Sequence of chain 2.A:
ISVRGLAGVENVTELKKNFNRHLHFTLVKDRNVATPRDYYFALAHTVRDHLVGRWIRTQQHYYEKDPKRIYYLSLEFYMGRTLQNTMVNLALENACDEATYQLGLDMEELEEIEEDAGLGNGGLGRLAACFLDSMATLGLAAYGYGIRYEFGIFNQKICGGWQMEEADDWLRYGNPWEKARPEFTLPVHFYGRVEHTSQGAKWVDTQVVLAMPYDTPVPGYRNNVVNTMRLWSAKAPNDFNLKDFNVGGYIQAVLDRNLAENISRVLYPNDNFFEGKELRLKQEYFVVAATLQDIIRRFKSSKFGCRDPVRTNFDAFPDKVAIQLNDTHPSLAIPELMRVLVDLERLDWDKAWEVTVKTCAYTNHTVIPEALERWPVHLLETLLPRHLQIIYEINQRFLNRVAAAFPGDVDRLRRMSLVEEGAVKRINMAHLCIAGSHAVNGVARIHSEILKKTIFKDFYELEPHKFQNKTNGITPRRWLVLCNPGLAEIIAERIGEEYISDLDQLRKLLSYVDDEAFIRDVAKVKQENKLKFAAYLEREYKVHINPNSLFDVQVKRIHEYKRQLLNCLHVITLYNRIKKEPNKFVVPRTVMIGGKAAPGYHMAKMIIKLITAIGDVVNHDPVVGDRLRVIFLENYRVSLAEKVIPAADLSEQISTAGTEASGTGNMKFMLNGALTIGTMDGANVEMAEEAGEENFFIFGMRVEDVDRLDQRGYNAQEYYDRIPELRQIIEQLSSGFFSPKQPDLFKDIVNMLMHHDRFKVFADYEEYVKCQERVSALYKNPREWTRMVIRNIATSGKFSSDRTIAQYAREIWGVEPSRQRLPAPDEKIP

Binding-site contacts:
Ligand atom C3 contacts residue GLU672 of chain 2.A at 3.5 Å.
Ligand atom O5 contacts residue LEU136 of chain 2.A at 3.9 Å.
Ligand atom C7 contacts residue HIS377 of chain 2.A at 3.6 Å.
Ligand atom C2 contacts residue GLU672 of chain 2.A at 3.9 Å.
Ligand atom O6 contacts residue HIS377 of chain 2.A at 2.8 Å (h-bond).
Ligand atom C6 contacts residue HIS377 of chain 2.A at 3.6 Å.
Ligand atom O3 contacts residue GLY675 of chain 2.A at 3.0 Å (h-bond).
Ligand atom O8 contacts residue THR378 of chain 2.A at 3.5 Å.
Ligand atom C1 contacts residue HIS377 of chain 2.A at 3.6 Å.
Ligand atom C4 contacts residue GLY675 of chain 2.A at 3.7 Å.
Ligand atom O3 contacts residue SER674 of chain 2.A at 3.1 Å (h-bond).
Ligand atom C1 contacts residue ASN284 of chain 2.A at 3.9 Å.
Ligand atom O2 contacts residue GLU672 of chain 2.A at 3.2 Å (salt-bridge).
Ligand atom O8 contacts residue HIS377 of chain 2.A at 3.6 Å.
Ligand atom O2 contacts residue ASN284 of chain 2.A at 2.9 Å (h-bond).
Ligand atom O4 contacts residue SER674 of chain 2.A at 3.7 Å.
Ligand atom O8 contacts residue ASN284 of chain 2.A at 3.4 Å (h-bond).
Ligand atom C2 contacts residue HIS377 of chain 2.A at 3.3 Å.
Ligand atom C6 contacts residue ASN484 of chain 2.A at 3.3 Å.
Ligand atom O6 contacts residue VAL455 of chain 2.A at 3.8 Å.
Ligand atom C8 contacts residue LEU136 of chain 2.A at 3.9 Å (hydrophobic).
Ligand atom O3 contacts residue GLU672 of chain 2.A at 2.9 Å (salt-bridge).
Ligand atom C6 contacts residue GLY135 of chain 2.A at 3.9 Å.
Ligand atom O2 contacts residue TYR573 of chain 2.A at 3.1 Å (h-bond).
Ligand atom C5 contacts residue LEU136 of chain 2.A at 3.8 Å (hydrophobic).
Ligand atom O7 contacts residue ASN284 of chain 2.A at 3.5 Å (h-bond).
Ligand atom O8 contacts residue ASP339 of chain 2.A at 3.7 Å.
Ligand atom C2 contacts residue ASN284 of chain 2.A at 4.0 Å.
Ligand atom O3 contacts residue ALA673 of chain 2.A at 3.5 Å (h-bond).
Ligand atom C5 contacts residue GLY135 of chain 2.A at 3.9 Å.
Ligand atom C3 contacts residue GLY675 of chain 2.A at 3.8 Å.
Ligand atom O7 contacts residue LEU136 of chain 2.A at 3.6 Å.
Ligand atom N2 contacts residue ASN284 of chain 2.A at 3.7 Å.
Ligand atom N2 contacts residue HIS377 of chain 2.A at 2.8 Å (h-bond).
Ligand atom C8 contacts residue ASP339 of chain 2.A at 2.8 Å.
Ligand atom O4 contacts residue ASN484 of chain 2.A at 3.4 Å (h-bond).
Ligand atom O6 contacts residue ASN484 of chain 2.A at 2.7 Å (h-bond).
Ligand atom C7 contacts residue ASN284 of chain 2.A at 3.5 Å.
Ligand atom O5 contacts residue HIS377 of chain 2.A at 3.6 Å.
Ligand atom O4 contacts residue GLY675 of chain 2.A at 2.7 Å (h-bond).

A small-molecule ligand and the protein it binds are described below.
Small molecule (SMILES): COC(=O)N[C@@H]1O[C@H](CO)[C@@H](O)[C@H](O)[C@H]1O